This protein binds this small molecule.
Small molecule (SMILES): CC(=O)N[C@H]1[C@H](O[C@H]2[C@H](O)[C@@H](NC(C)=O)CO[C@@H]2CO)O[C@H](CO)[C@@H](O[C@@H]2O[C@H](CO)[C@@H](O)[C@H](O)[C@@H]2O)[C@@H]1O

Sequence of chain 1.B:
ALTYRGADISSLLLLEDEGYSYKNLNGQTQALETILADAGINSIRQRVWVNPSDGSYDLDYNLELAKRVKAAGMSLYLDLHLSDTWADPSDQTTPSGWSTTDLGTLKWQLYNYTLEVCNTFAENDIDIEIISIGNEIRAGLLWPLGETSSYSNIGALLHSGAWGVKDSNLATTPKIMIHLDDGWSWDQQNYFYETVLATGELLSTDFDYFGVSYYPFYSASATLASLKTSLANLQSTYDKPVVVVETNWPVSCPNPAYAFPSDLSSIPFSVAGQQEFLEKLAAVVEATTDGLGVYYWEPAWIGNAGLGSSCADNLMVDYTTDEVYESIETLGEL

Binding-site contacts:
Ligand atom O6 contacts residue GLU116 of chain 1.B at 4.2 Å.
Ligand atom C6 contacts residue GLU116 of chain 1.B at 3.4 Å.
Ligand atom O4 contacts residue GLU123 of chain 1.B at 4.2 Å.
Ligand atom O6 contacts residue THR120 of chain 1.B at 3.0 Å (h-bond).
Ligand atom C5 contacts residue GLU116 of chain 1.B at 4.0 Å.
Ligand atom C1 contacts residue GLU116 of chain 1.B at 4.5 Å.
Ligand atom C2 contacts residue ASN112 of chain 1.B at 2.5 Å.
Ligand atom O3 contacts residue GLU123 of chain 1.B at 3.7 Å.
Ligand atom O5 contacts residue ASN112 of chain 1.B at 2.3 Å (h-bond).
Ligand atom C5 contacts residue ASN112 of chain 1.B at 3.6 Å.
Ligand atom C1 contacts residue ASN112 of chain 1.B at 1.4 Å.
Ligand atom O5 contacts residue GLU116 of chain 1.B at 4.0 Å.
Ligand atom C4 contacts residue ASN112 of chain 1.B at 4.2 Å.
Ligand atom C3 contacts residue ASN112 of chain 1.B at 3.8 Å.
Ligand atom C3 contacts residue GLU123 of chain 1.B at 4.0 Å.
Ligand atom O5 contacts residue TYR113 of chain 1.B at 4.3 Å.
Ligand atom C7 contacts residue ASN112 of chain 1.B at 4.0 Å.
Ligand atom C6 contacts residue THR120 of chain 1.B at 4.1 Å.
Ligand atom O6 contacts residue TYR113 of chain 1.B at 3.8 Å.
Ligand atom N2 contacts residue ASN112 of chain 1.B at 2.9 Å (h-bond).